Sequence of chain 1.H:
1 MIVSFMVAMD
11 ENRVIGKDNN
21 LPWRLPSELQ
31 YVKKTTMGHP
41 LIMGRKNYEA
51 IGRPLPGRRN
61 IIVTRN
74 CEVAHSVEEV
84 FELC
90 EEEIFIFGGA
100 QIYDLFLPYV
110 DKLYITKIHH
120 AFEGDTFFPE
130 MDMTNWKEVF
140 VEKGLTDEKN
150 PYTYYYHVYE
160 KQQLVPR

This protein binds this small molecule.
Small molecule (SMILES): CCC[C@H]1c2ccccc2C=NN1C(=O)/C=C/c1cc(Cc2cnc(N)nc2N)cc(OC)c1OC

Binding-site contacts:
Ligand atom N01 contacts residue MET6 of chain 1.H at 2.9 Å (h-bond).
Ligand atom N33 contacts residue ALA8 of chain 1.H at 3.4 Å.
Ligand atom N33 contacts residue GLU28 of chain 1.H at 2.8 Å (salt-bridge).
Ligand atom N01 contacts residue PHE96 of chain 1.H at 2.9 Å (h-bond).
Ligand atom C27 contacts residue LEU55 of chain 1.H at 3.6 Å (hydrophobic).
Ligand atom N35 contacts residue VAL32 of chain 1.H at 3.5 Å.
Ligand atom C07 contacts residue LEU21 of chain 1.H at 3.5 Å (hydrophobic).
Ligand atom C19 contacts residue VAL32 of chain 1.H at 3.5 Å (hydrophobic).
Ligand atom C22 contacts residue LEU29 of chain 1.H at 3.4 Å (hydrophobic).
Ligand atom C34 contacts residue VAL32 of chain 1.H at 3.5 Å (hydrophobic).
Ligand atom C26 contacts residue ARG58 of chain 1.H at 3.4 Å.
Ligand atom C27 contacts residue LYS33 of chain 1.H at 3.8 Å.
Ligand atom C28 contacts residue PRO56 of chain 1.H at 3.4 Å (hydrophobic).
Ligand atom C31 contacts residue PHE96 of chain 1.H at 3.7 Å (hydrophobic).
Ligand atom N33 contacts residue VAL32 of chain 1.H at 3.5 Å.
Ligand atom C27 contacts residue ARG58 of chain 1.H at 3.2 Å.
Ligand atom C34 contacts residue GLU28 of chain 1.H at 3.5 Å.
Ligand atom N35 contacts residue THR115 of chain 1.H at 3.7 Å.
Ligand atom N35 contacts residue ALA8 of chain 1.H at 3.4 Å (h-bond).
Ligand atom C26 contacts residue LEU55 of chain 1.H at 3.6 Å (hydrophobic).
Ligand atom C06 contacts residue LEU21 of chain 1.H at 3.5 Å (hydrophobic).
Ligand atom N35 contacts residue GLU28 of chain 1.H at 2.6 Å (salt-bridge).
Ligand atom N35 contacts residue VAL7 of chain 1.H at 3.3 Å (h-bond).
Ligand atom N35 contacts residue MET6 of chain 1.H at 3.5 Å (h-bond).
Ligand atom C02 contacts residue MET6 of chain 1.H at 3.6 Å (hydrophobic).
Ligand atom C02 contacts residue PHE96 of chain 1.H at 3.8 Å (hydrophobic).
Ligand atom N36 contacts residue VAL7 of chain 1.H at 3.2 Å.
Ligand atom C27 contacts residue PRO56 of chain 1.H at 3.6 Å (hydrophobic).
Ligand atom C09 contacts residue ALA50 of chain 1.H at 3.5 Å (hydrophobic).
Ligand atom C23 contacts residue GLN30 of chain 1.H at 3.1 Å.
Ligand atom C15 contacts residue LEU29 of chain 1.H at 3.7 Å (hydrophobic).
Ligand atom C34 contacts residue ALA8 of chain 1.H at 3.3 Å (hydrophobic).
Ligand atom C32 contacts residue GLU28 of chain 1.H at 3.8 Å.
Ligand atom O08 contacts residue LEU21 of chain 1.H at 3.5 Å.
Ligand atom C23 contacts residue LEU29 of chain 1.H at 3.7 Å (hydrophobic).
Ligand atom N36 contacts residue ALA8 of chain 1.H at 3.2 Å (h-bond).
Ligand atom C10 contacts residue ILE51 of chain 1.H at 3.7 Å (hydrophobic).
Ligand atom N01 contacts residue TYR102 of chain 1.H at 3.4 Å (h-bond).
Ligand atom N36 contacts residue MET6 of chain 1.H at 3.3 Å (h-bond).
Ligand atom C34 contacts residue VAL7 of chain 1.H at 3.5 Å (hydrophobic).